The small molecule below binds the protein below.
Small molecule (SMILES): CC(=O)N[C@H]1[C@H](O[C@H]2[C@H](O)[C@@H](NC(C)=O)CO[C@@H]2CO)O[C@H](CO)[C@@H](O)[C@@H]1O

Sequence of chain 1.D:
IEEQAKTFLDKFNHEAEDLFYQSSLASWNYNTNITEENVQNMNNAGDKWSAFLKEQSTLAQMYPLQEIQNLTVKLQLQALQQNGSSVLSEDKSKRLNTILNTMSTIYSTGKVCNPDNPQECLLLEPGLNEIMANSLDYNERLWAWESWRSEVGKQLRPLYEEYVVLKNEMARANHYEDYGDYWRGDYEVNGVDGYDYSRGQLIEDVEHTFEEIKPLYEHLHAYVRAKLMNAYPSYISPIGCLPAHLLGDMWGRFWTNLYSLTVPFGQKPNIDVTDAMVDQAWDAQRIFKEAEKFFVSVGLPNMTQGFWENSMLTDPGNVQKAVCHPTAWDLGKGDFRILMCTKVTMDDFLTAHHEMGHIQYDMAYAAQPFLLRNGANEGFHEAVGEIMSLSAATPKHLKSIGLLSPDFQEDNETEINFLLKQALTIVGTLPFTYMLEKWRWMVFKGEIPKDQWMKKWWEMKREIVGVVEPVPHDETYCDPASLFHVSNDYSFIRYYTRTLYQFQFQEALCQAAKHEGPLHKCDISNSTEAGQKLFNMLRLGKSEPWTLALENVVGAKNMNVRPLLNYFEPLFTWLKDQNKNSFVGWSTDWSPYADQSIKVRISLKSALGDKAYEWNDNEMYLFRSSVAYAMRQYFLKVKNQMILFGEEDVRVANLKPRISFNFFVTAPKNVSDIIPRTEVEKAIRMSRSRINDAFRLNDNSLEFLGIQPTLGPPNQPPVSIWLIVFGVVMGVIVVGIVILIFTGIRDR

Binding-site contacts:
Ligand atom C4 contacts residue ASN115 of chain 1.D at 4.2 Å.
Ligand atom O5 contacts residue VAL119 of chain 1.D at 4.5 Å.
Ligand atom N2 contacts residue GLN113 of chain 1.D at 4.4 Å.
Ligand atom C3 contacts residue ASN115 of chain 1.D at 3.8 Å.
Ligand atom N2 contacts residue ASN115 of chain 1.D at 2.8 Å (h-bond).
Ligand atom C8 contacts residue GLN113 of chain 1.D at 3.1 Å.
Ligand atom C7 contacts residue GLN113 of chain 1.D at 4.3 Å.
Ligand atom C2 contacts residue ASN115 of chain 1.D at 2.4 Å.
Ligand atom C5 contacts residue ASN115 of chain 1.D at 3.7 Å.
Ligand atom C7 contacts residue ASN115 of chain 1.D at 3.4 Å.
Ligand atom C8 contacts residue GLN114 of chain 1.D at 3.9 Å.
Ligand atom O7 contacts residue ASN115 of chain 1.D at 4.3 Å.
Ligand atom C8 contacts residue ASN115 of chain 1.D at 3.3 Å.
Ligand atom C1 contacts residue ASN115 of chain 1.D at 1.4 Å.
Ligand atom O5 contacts residue ASN115 of chain 1.D at 2.4 Å (h-bond).